Sequence of chain 1.D:
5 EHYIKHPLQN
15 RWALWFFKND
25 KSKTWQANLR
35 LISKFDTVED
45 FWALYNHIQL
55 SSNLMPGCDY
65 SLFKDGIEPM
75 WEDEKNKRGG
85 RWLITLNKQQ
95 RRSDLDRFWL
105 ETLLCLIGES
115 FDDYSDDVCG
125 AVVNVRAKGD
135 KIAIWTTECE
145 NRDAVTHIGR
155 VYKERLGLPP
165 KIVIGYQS

This protein binds this small molecule.
Small molecule (SMILES): CO[C@@H]1[C@H](O)[C@@H](COP(=O)(O)O[P](=O)(S)OP(=O)(O)O)O[C@H]1n1c[n+](C)c2c(=O)[nH]c(N)nc21

Binding-site contacts:
Ligand atom C2 contacts residue TRP29 of chain 1.D at 3.4 Å (hydrophobic).
Ligand atom C8 contacts residue TRP29 of chain 1.D at 3.9 Å (hydrophobic).
Ligand atom N1 contacts residue MET74 of chain 1.D at 3.9 Å.
Ligand atom C5 contacts residue TRP29 of chain 1.D at 3.5 Å (hydrophobic).
Ligand atom N3 contacts residue TRP29 of chain 1.D at 3.5 Å.
Ligand atom O6 contacts residue GLU76 of chain 1.D at 3.8 Å.
Ligand atom O6 contacts residue TRP29 of chain 1.D at 3.7 Å.
Ligand atom N7 contacts residue TRP29 of chain 1.D at 3.7 Å.
Ligand atom O4' contacts residue TRP29 of chain 1.D at 4.0 Å.
Ligand atom OC2 contacts residue ARG130 of chain 1.D at 3.2 Å (salt-bridge).
Ligand atom PB contacts residue LYS135 of chain 1.D at 3.6 Å.
Ligand atom OB contacts residue LYS135 of chain 1.D at 3.0 Å (salt-bridge).
Ligand atom C1' contacts residue TRP29 of chain 1.D at 3.8 Å (hydrophobic).
Ligand atom O6 contacts residue TRP75 of chain 1.D at 2.8 Å (h-bond).
Ligand atom C5 contacts residue TRP75 of chain 1.D at 3.4 Å (hydrophobic).
Ligand atom N2 contacts residue TRP29 of chain 1.D at 3.9 Å.
Ligand atom C6 contacts residue TRP29 of chain 1.D at 3.4 Å (hydrophobic).
Ligand atom OC1 contacts residue ASN128 of chain 1.D at 4.1 Å.
Ligand atom N7 contacts residue TRP75 of chain 1.D at 3.6 Å.
Ligand atom C8 contacts residue TRP75 of chain 1.D at 3.8 Å (hydrophobic).
Ligand atom SB contacts residue ARG130 of chain 1.D at 2.9 Å (salt-bridge).
Ligand atom N9 contacts residue TRP29 of chain 1.D at 3.7 Å.
Ligand atom N1 contacts residue TRP29 of chain 1.D at 3.4 Å.
Ligand atom N2 contacts residue GLU76 of chain 1.D at 2.4 Å (salt-bridge).
Ligand atom C6 contacts residue TRP75 of chain 1.D at 3.2 Å (hydrophobic).
Ligand atom C4 contacts residue TRP75 of chain 1.D at 3.4 Å (hydrophobic).
Ligand atom C3' contacts residue TRP75 of chain 1.D at 4.0 Å (hydrophobic).
Ligand atom SB contacts residue LYS135 of chain 1.D at 3.6 Å (salt-bridge).
Ligand atom N3 contacts residue TRP75 of chain 1.D at 3.6 Å.
Ligand atom C2 contacts residue TRP75 of chain 1.D at 3.7 Å (hydrophobic).
Ligand atom C6 contacts residue MET74 of chain 1.D at 3.9 Å (hydrophobic).
Ligand atom C4 contacts residue TRP29 of chain 1.D at 3.6 Å (hydrophobic).
Ligand atom C2 contacts residue GLU76 of chain 1.D at 3.2 Å.
Ligand atom N1 contacts residue GLU76 of chain 1.D at 3.0 Å (salt-bridge).
Ligand atom CM7 contacts residue TRP75 of chain 1.D at 3.8 Å (hydrophobic).
Ligand atom C6 contacts residue GLU76 of chain 1.D at 3.8 Å.
Ligand atom O6 contacts residue MET74 of chain 1.D at 3.1 Å.
Ligand atom N9 contacts residue TRP75 of chain 1.D at 3.8 Å.
Ligand atom OBC contacts residue LYS135 of chain 1.D at 3.7 Å.
Ligand atom N1 contacts residue TRP75 of chain 1.D at 3.3 Å.